Sequence of chain 1.B:
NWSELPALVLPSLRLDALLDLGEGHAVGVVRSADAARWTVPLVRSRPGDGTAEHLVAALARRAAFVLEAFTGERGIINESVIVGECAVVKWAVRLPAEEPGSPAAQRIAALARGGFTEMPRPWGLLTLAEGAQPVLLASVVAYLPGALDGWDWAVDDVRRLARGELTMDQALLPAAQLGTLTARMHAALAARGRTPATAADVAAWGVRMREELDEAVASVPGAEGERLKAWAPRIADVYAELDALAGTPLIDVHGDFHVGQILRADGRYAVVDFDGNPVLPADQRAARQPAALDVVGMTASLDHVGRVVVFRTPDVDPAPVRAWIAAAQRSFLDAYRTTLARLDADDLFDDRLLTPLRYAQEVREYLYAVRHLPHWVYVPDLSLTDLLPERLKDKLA

Binding-site contacts:
Ligand atom N2 contacts residue GLU409 of chain 1.B at 2.9 Å (salt-bridge).
Ligand atom O1 contacts residue PO41 of chain 1.L at 3.9 Å.
Ligand atom C1 contacts residue HIS302 of chain 1.B at 3.9 Å.
Ligand atom C3 contacts residue TYR412 of chain 1.B at 3.9 Å (hydrophobic).
Ligand atom C6 contacts residue TRP195 of chain 1.B at 4.3 Å (hydrophobic).
Ligand atom O5 contacts residue PO41 of chain 1.L at 4.0 Å.
Ligand atom O4 contacts residue GLU409 of chain 1.B at 3.3 Å (salt-bridge).
Ligand atom O6 contacts residue TYR412 of chain 1.B at 4.2 Å.
Ligand atom O6 contacts residue PO41 of chain 1.L at 4.4 Å.
Ligand atom N2 contacts residue GLN405 of chain 1.B at 3.8 Å.
Ligand atom O1 contacts residue ASP300 of chain 1.B at 3.1 Å (salt-bridge).
Ligand atom O3 contacts residue TYR412 of chain 1.B at 3.1 Å.
Ligand atom O5 contacts residue HIS302 of chain 1.B at 3.7 Å.
Ligand atom O4 contacts residue TRP420 of chain 1.B at 4.0 Å.
Ligand atom C5 contacts residue TRP195 of chain 1.B at 4.3 Å (hydrophobic).
Ligand atom C2 contacts residue GLU409 of chain 1.B at 4.2 Å.
Ligand atom C4 contacts residue GLU409 of chain 1.B at 4.2 Å.
Ligand atom O4 contacts residue TRP195 of chain 1.B at 4.1 Å.
Ligand atom C4 contacts residue TYR412 of chain 1.B at 4.4 Å (hydrophobic).
Ligand atom C3 contacts residue GLU409 of chain 1.B at 4.0 Å.
Ligand atom O1 contacts residue HIS302 of chain 1.B at 3.3 Å.

This protein binds this small molecule.
Small molecule (SMILES): N[C@@H]1[C@@H](O)[C@H](O)[C@@H](CO)O[C@H]1O